Sequence of chain 1.F:
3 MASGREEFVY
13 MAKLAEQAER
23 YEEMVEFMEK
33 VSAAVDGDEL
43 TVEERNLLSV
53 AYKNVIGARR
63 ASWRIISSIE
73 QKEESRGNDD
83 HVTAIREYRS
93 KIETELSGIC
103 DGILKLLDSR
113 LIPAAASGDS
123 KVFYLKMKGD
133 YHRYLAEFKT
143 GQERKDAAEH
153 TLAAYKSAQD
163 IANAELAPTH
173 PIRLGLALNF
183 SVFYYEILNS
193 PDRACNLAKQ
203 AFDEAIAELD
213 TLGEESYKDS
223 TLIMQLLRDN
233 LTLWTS

A protein and the small-molecule ligand that binds it are described below.
Small molecule (SMILES): CC[C@H](C)[C@H](NC(=O)[C@@H](N)CCCNC(N)=[NH2+])C(=O)N[C@@H](CO)C(=O)N[C@@H](CC(N)=O)C(=O)N[C@@H](COP(=O)(O)O)C(=O)N[C@@H](C)C(=O)N1CCC[C@H]1C(=O)O

Binding-site contacts:
Ligand atom CZ contacts residue ARG62 of chain 1.F at 3.8 Å.
Ligand atom C contacts residue LEU180 of chain 1.F at 3.5 Å (hydrophobic).
Ligand atom CG contacts residue GLU188 of chain 1.F at 3.5 Å.
Ligand atom P contacts residue ARG62 of chain 1.F at 3.8 Å.
Ligand atom N contacts residue ASN181 of chain 1.F at 2.7 Å (h-bond).
Ligand atom C contacts residue LYS55 of chain 1.F at 3.4 Å.
Ligand atom O contacts residue LEU228 of chain 1.F at 3.7 Å.
Ligand atom O3P contacts residue ARG62 of chain 1.F at 2.7 Å (salt-bridge).
Ligand atom OG contacts residue TYR187 of chain 1.F at 3.4 Å.
Ligand atom CA contacts residue ASN232 of chain 1.F at 3.7 Å.
Ligand atom O contacts residue LEU180 of chain 1.F at 3.7 Å.
Ligand atom C contacts residue ASN232 of chain 1.F at 3.8 Å.
Ligand atom CA contacts residue ASN181 of chain 1.F at 3.6 Å.
Ligand atom NH1 contacts residue GLU188 of chain 1.F at 3.2 Å (salt-bridge).
Ligand atom OG contacts residue TRP236 of chain 1.F at 3.3 Å (h-bond).
Ligand atom N contacts residue LEU180 of chain 1.F at 3.3 Å.
Ligand atom CB contacts residue ASN181 of chain 1.F at 3.4 Å.
Ligand atom P contacts residue TYR136 of chain 1.F at 3.7 Å.
Ligand atom CA contacts residue LEU180 of chain 1.F at 3.5 Å (hydrophobic).
Ligand atom O contacts residue ASN232 of chain 1.F at 2.9 Å (h-bond).
Ligand atom N contacts residue ASN232 of chain 1.F at 2.9 Å (h-bond).
Ligand atom O1P contacts residue ARG62 of chain 1.F at 2.9 Å (salt-bridge).
Ligand atom CA contacts residue ASN181 of chain 1.F at 3.5 Å.
Ligand atom OG contacts residue GLU188 of chain 1.F at 2.9 Å (salt-bridge).
Ligand atom O2P contacts residue ARG135 of chain 1.F at 3.0 Å (salt-bridge).
Ligand atom O contacts residue VAL184 of chain 1.F at 3.2 Å.
Ligand atom CG contacts residue ASN232 of chain 1.F at 3.7 Å.
Ligand atom CA contacts residue LYS55 of chain 1.F at 3.3 Å.
Ligand atom CD contacts residue GLU188 of chain 1.F at 2.8 Å.
Ligand atom CD contacts residue LEU228 of chain 1.F at 3.8 Å (hydrophobic).
Ligand atom CB contacts residue ASN232 of chain 1.F at 3.6 Å.
Ligand atom ND2 contacts residue ASN232 of chain 1.F at 3.1 Å (h-bond).
Ligand atom CB contacts residue ASN181 of chain 1.F at 3.4 Å.
Ligand atom O contacts residue LYS55 of chain 1.F at 2.8 Å (salt-bridge).
Ligand atom C contacts residue ASN181 of chain 1.F at 3.6 Å.
Ligand atom CB contacts residue GLU188 of chain 1.F at 3.1 Å.
Ligand atom O2P contacts residue TYR136 of chain 1.F at 2.5 Å (h-bond).
Ligand atom O1P contacts residue ARG135 of chain 1.F at 2.9 Å (salt-bridge).
Ligand atom NH2 contacts residue ARG62 of chain 1.F at 3.4 Å (salt-bridge).
Ligand atom O3P contacts residue TYR136 of chain 1.F at 3.8 Å.